Binding-site contacts:
Ligand atom C08 contacts residue ALA117 of chain 39.A at 3.8 Å (hydrophobic).
Ligand atom C17 contacts residue ILE184 of chain 39.A at 3.4 Å (hydrophobic).
Ligand atom O01 contacts residue PHE115 of chain 39.A at 3.5 Å.
Ligand atom N19 contacts residue LEU220 of chain 39.A at 3.1 Å.
Ligand atom C16 contacts residue ILE184 of chain 39.A at 3.2 Å (hydrophobic).
Ligand atom C08 contacts residue MET241 of chain 39.A at 3.6 Å (hydrophobic).
Ligand atom N02 contacts residue PHE115 of chain 39.A at 3.6 Å.
Ligand atom C07 contacts residue TYR193 of chain 39.A at 3.6 Å (hydrophobic).
Ligand atom C22 contacts residue ALA169 of chain 39.A at 3.5 Å (hydrophobic).
Ligand atom C05 contacts residue TYR193 of chain 39.A at 3.3 Å (hydrophobic).
Ligand atom C22 contacts residue ALA145 of chain 39.A at 3.6 Å (hydrophobic).
Ligand atom O01 contacts residue THR97 of chain 39.A at 3.6 Å.
Ligand atom F24 contacts residue ILE182 of chain 39.A at 3.6 Å.
Ligand atom F26 contacts residue PHE147 of chain 39.A at 2.6 Å.
Ligand atom C13 contacts residue ILE119 of chain 39.A at 3.4 Å (hydrophobic).
Ligand atom C30 contacts residue TYR193 of chain 39.A at 3.8 Å (hydrophobic).
Ligand atom C14 contacts residue ILE119 of chain 39.A at 3.6 Å (hydrophobic).
Ligand atom F24 contacts residue ALA169 of chain 39.A at 3.3 Å.
Ligand atom C21 contacts residue ILE182 of chain 39.A at 3.4 Å (hydrophobic).
Ligand atom N20 contacts residue ILE184 of chain 39.A at 3.8 Å.
Ligand atom C22 contacts residue PHE147 of chain 39.A at 3.8 Å (hydrophobic).
Ligand atom C30 contacts residue PHE115 of chain 39.A at 3.6 Å (hydrophobic).
Ligand atom F26 contacts residue ALA145 of chain 39.A at 2.9 Å.
Ligand atom C29 contacts residue TYR193 of chain 39.A at 3.5 Å (hydrophobic).
Ligand atom N28 contacts residue TYR193 of chain 39.A at 3.4 Å.
Ligand atom N02 contacts residue THR97 of chain 39.A at 3.4 Å.
Ligand atom C29 contacts residue SER194 of chain 39.A at 3.5 Å.
Ligand atom N20 contacts residue PHE147 of chain 39.A at 3.4 Å.
Ligand atom F26 contacts residue MET146 of chain 39.A at 3.2 Å.
Ligand atom C12 contacts residue ILE119 of chain 39.A at 3.4 Å (hydrophobic).
Ligand atom F25 contacts residue ALA145 of chain 39.A at 3.0 Å.
Ligand atom C29 contacts residue VAL195 of chain 39.A at 3.4 Å (hydrophobic).
Ligand atom F26 contacts residue ALA169 of chain 39.A at 2.5 Å.
Ligand atom F25 contacts residue VAL171 of chain 39.A at 3.1 Å.
Ligand atom N20 contacts residue ILE182 of chain 39.A at 3.3 Å.
Ligand atom C06 contacts residue TYR193 of chain 39.A at 3.8 Å (hydrophobic).
Ligand atom O10 contacts residue ILE95 of chain 39.A at 3.3 Å.
Ligand atom C04 contacts residue TYR193 of chain 39.A at 3.8 Å (hydrophobic).
Ligand atom O23 contacts residue LEU220 of chain 39.A at 3.2 Å.
Ligand atom C21 contacts residue PHE147 of chain 39.A at 3.8 Å (hydrophobic).

The small molecule below binds the protein below.
Small molecule (SMILES): Cc1cc(-c2noc(C(F)(F)F)n2)ccc1OCCCc1cc(C(=O)N(C)C)no1

Sequence of chain 39.A:
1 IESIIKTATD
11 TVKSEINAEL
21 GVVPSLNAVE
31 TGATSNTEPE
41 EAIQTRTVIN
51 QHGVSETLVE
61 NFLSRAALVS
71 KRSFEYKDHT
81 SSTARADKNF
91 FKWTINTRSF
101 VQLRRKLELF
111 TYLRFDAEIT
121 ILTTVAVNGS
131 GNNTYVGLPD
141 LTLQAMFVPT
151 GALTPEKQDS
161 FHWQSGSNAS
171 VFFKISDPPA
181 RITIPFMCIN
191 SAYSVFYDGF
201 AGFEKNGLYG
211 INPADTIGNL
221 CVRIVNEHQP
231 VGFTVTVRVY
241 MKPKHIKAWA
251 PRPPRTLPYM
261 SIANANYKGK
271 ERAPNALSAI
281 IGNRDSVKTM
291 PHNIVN

Sequence of chain 39.B:
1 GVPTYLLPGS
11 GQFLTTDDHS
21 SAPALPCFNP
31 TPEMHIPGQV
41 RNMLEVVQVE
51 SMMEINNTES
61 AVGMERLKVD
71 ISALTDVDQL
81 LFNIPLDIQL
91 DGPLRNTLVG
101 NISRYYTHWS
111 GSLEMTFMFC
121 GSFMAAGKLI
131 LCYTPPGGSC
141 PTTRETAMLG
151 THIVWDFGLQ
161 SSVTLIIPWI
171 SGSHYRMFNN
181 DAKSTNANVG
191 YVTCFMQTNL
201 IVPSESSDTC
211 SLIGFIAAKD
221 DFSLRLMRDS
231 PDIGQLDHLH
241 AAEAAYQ